Binding-site contacts:
Ligand atom C14 contacts residue MET267 of chain 1.A at 3.6 Å (hydrophobic).
Ligand atom C6 contacts residue PHE283 of chain 1.A at 3.7 Å (hydrophobic).
Ligand atom N3 contacts residue VAL232 of chain 1.A at 4.1 Å.
Ligand atom O11 contacts residue PHE250 of chain 1.A at 4.0 Å.
Ligand atom O11 contacts residue PHE283 of chain 1.A at 3.7 Å.
Ligand atom C5 contacts residue GLN280 of chain 1.A at 3.5 Å.
Ligand atom C6 contacts residue LEU229 of chain 1.A at 4.0 Å (hydrophobic).
Ligand atom N4 contacts residue ILE246 of chain 1.A at 3.6 Å.
Ligand atom C16 contacts residue TYR247 of chain 1.A at 3.5 Å (hydrophobic).
Ligand atom C7 contacts residue PHE283 of chain 1.A at 3.6 Å (hydrophobic).
Ligand atom C14 contacts residue PHE283 of chain 1.A at 4.0 Å (hydrophobic).
Ligand atom N4 contacts residue PHE283 of chain 1.A at 3.9 Å.
Ligand atom N4 contacts residue GLN280 of chain 1.A at 3.9 Å.
Ligand atom C12 contacts residue TYR78 of chain 1.A at 4.2 Å (hydrophobic).
Ligand atom C12 contacts residue SER231 of chain 1.A at 3.4 Å.
Ligand atom N4 contacts residue VAL232 of chain 1.A at 3.8 Å.
Ligand atom C14 contacts residue PHE250 of chain 1.A at 4.0 Å (hydrophobic).
Ligand atom O9 contacts residue PHE283 of chain 1.A at 3.4 Å.
Ligand atom C7 contacts residue PHE250 of chain 1.A at 4.1 Å (hydrophobic).
Ligand atom C13 contacts residue LEU189 of chain 1.A at 4.0 Å (hydrophobic).
Ligand atom O9 contacts residue PHE250 of chain 1.A at 3.9 Å.
Ligand atom C1 contacts residue PHE283 of chain 1.A at 3.6 Å (hydrophobic).
Ligand atom C5 contacts residue PHE283 of chain 1.A at 3.6 Å (hydrophobic).
Ligand atom C12 contacts residue ILE246 of chain 1.A at 3.5 Å (hydrophobic).
Ligand atom C16 contacts residue MET267 of chain 1.A at 3.4 Å (hydrophobic).
Ligand atom O8 contacts residue LEU229 of chain 1.A at 3.6 Å.
Ligand atom C2 contacts residue PHE283 of chain 1.A at 3.6 Å (hydrophobic).
Ligand atom O11 contacts residue GLN280 of chain 1.A at 3.6 Å (h-bond).
Ligand atom N10 contacts residue PHE283 of chain 1.A at 3.7 Å.
Ligand atom C1 contacts residue ILE246 of chain 1.A at 4.0 Å (hydrophobic).
Ligand atom O8 contacts residue TYR78 of chain 1.A at 4.3 Å.
Ligand atom C17 contacts residue PHE250 of chain 1.A at 4.1 Å (hydrophobic).
Ligand atom C5 contacts residue ILE246 of chain 1.A at 4.2 Å (hydrophobic).
Ligand atom N3 contacts residue PHE283 of chain 1.A at 3.8 Å.
Ligand atom C16 contacts residue GLY279 of chain 1.A at 3.6 Å.
Ligand atom C12 contacts residue LEU229 of chain 1.A at 4.0 Å (hydrophobic).
Ligand atom C12 contacts residue VAL232 of chain 1.A at 3.9 Å (hydrophobic).
Ligand atom C17 contacts residue HIS79 of chain 1.A at 4.1 Å.
Ligand atom N3 contacts residue ILE246 of chain 1.A at 3.4 Å.
Ligand atom C16 contacts residue GLN280 of chain 1.A at 4.1 Å.

Sequence of chain 1.A:
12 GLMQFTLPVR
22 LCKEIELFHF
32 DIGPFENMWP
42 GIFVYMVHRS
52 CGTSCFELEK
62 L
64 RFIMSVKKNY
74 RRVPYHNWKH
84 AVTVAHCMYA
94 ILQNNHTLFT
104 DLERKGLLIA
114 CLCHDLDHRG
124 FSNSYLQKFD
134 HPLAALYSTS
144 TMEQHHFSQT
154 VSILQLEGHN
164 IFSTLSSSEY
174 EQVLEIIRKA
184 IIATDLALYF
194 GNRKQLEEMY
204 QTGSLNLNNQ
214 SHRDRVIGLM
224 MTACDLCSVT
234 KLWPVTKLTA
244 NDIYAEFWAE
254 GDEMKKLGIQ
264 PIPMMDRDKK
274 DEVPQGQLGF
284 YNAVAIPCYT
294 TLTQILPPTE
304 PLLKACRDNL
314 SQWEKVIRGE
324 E

The protein below binds the small molecule below.
Small molecule (SMILES): CCCNC(=O)c1c(C(=O)OCC)cnn1C